The small molecule below binds the protein below.
Small molecule (SMILES): Nc1ccn([C@H]2C[C@H](O)[C@@H](COP(=O)(O)NP(=O)(O)OP(=O)(O)O)O2)c(=O)n1

Sequence of chain 1.A:
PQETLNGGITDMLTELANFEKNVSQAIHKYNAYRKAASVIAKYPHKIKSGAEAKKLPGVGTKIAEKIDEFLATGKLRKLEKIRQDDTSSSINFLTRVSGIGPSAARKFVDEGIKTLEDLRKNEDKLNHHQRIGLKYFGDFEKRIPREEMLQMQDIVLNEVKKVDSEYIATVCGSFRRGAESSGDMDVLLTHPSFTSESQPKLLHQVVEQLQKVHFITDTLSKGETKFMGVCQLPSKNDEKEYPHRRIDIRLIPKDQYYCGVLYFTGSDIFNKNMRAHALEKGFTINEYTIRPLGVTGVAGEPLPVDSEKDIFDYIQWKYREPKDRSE

Binding-site contacts:
Ligand atom O2B contacts residue SER174 of chain 1.A at 2.9 Å (h-bond).
Ligand atom O1G contacts residue GLY183 of chain 1.A at 4.0 Å.
Ligand atom O3G contacts residue GLY183 of chain 1.A at 3.9 Å.
Ligand atom PA contacts residue ASP186 of chain 1.A at 3.9 Å.
Ligand atom O1A contacts residue ASP186 of chain 1.A at 2.7 Å (salt-bridge).
Ligand atom O4' contacts residue PHE266 of chain 1.A at 3.2 Å.
Ligand atom O3' contacts residue ARG177 of chain 1.A at 4.0 Å.
Ligand atom C5' contacts residue ASP186 of chain 1.A at 3.7 Å.
Ligand atom O2G contacts residue ARG143 of chain 1.A at 3.9 Å.
Ligand atom C5' contacts residue PHE266 of chain 1.A at 3.8 Å (hydrophobic).
Ligand atom O3' contacts residue THR267 of chain 1.A at 3.7 Å.
Ligand atom C4' contacts residue PHE266 of chain 1.A at 3.6 Å (hydrophobic).
Ligand atom PB contacts residue SER174 of chain 1.A at 3.7 Å.
Ligand atom O2B contacts residue ASP186 of chain 1.A at 3.2 Å (salt-bridge).
Ligand atom O2 contacts residue TYR265 of chain 1.A at 2.9 Å (h-bond).
Ligand atom C2 contacts residue TYR265 of chain 1.A at 4.0 Å (hydrophobic).
Ligand atom O1G contacts residue MG1 of chain 1.E at 2.5 Å.
Ligand atom O3' contacts residue GLY268 of chain 1.A at 3.2 Å.
Ligand atom O3B contacts residue SER174 of chain 1.A at 3.5 Å (h-bond).
Ligand atom O3B contacts residue MG1 of chain 1.E at 4.0 Å.
Ligand atom PG contacts residue SER174 of chain 1.A at 3.6 Å.
Ligand atom C5 contacts residue ASP270 of chain 1.A at 3.9 Å.
Ligand atom O1A contacts residue ASP184 of chain 1.A at 2.9 Å (salt-bridge).
Ligand atom C1' contacts residue TYR265 of chain 1.A at 4.0 Å (hydrophobic).
Ligand atom PG contacts residue GLY183 of chain 1.A at 3.7 Å.
Ligand atom C2' contacts residue ASN273 of chain 1.A at 3.5 Å.
Ligand atom O1B contacts residue SER174 of chain 1.A at 3.6 Å (h-bond).
Ligand atom O2G contacts residue SER182 of chain 1.A at 3.4 Å.
Ligand atom O2G contacts residue GLY183 of chain 1.A at 2.7 Å (h-bond).
Ligand atom C2' contacts residue TYR265 of chain 1.A at 3.4 Å (hydrophobic).
Ligand atom O1B contacts residue ARG177 of chain 1.A at 3.0 Å (salt-bridge).
Ligand atom O2B contacts residue MG1 of chain 1.E at 2.2 Å.
Ligand atom PB contacts residue MG1 of chain 1.E at 3.5 Å.
Ligand atom PG contacts residue MG1 of chain 1.E at 3.7 Å.
Ligand atom O2G contacts residue SER174 of chain 1.A at 2.6 Å (h-bond).
Ligand atom O2B contacts residue GLY173 of chain 1.A at 3.1 Å.
Ligand atom O1G contacts residue ASP184 of chain 1.A at 2.6 Å (salt-bridge).
Ligand atom O1B contacts residue GLY173 of chain 1.A at 4.0 Å.
Ligand atom O1A contacts residue MG1 of chain 1.E at 2.9 Å.
Ligand atom O2G contacts residue MG1 of chain 1.E at 4.0 Å.